The small molecule below binds the protein below.
Small molecule (SMILES): CC[C@H](C)[C@H](N)C(=O)O

Binding-site contacts:
Ligand atom CB contacts residue LYS142 of chain 1.A at 3.7 Å.
Ligand atom O contacts residue LYS142 of chain 1.A at 4.3 Å.
Ligand atom N contacts residue VAL1 of chain 1.D at 3.5 Å (h-bond).
Ligand atom CG2 contacts residue GLY10 of chain 1.A at 3.7 Å.
Ligand atom CD1 contacts residue LEU144 of chain 1.A at 4.3 Å (hydrophobic).
Ligand atom CG2 contacts residue LYS142 of chain 1.A at 4.3 Å.
Ligand atom CD1 contacts residue SER178 of chain 1.A at 4.1 Å.
Ligand atom O contacts residue VAL1 of chain 1.D at 2.3 Å (h-bond).
Ligand atom CD1 contacts residue ASP177 of chain 1.A at 4.4 Å.
Ligand atom CB contacts residue VAL1 of chain 1.D at 3.5 Å (hydrophobic).
Ligand atom CD1 contacts residue ILE124 of chain 1.A at 3.8 Å (hydrophobic).
Ligand atom CD1 contacts residue GLY126 of chain 1.A at 4.3 Å.
Ligand atom C contacts residue VAL1 of chain 1.D at 1.3 Å (hydrophobic).
Ligand atom CB contacts residue ASP182 of chain 1.A at 4.2 Å.
Ligand atom CG1 contacts residue ILE124 of chain 1.A at 4.4 Å (hydrophobic).
Ligand atom N contacts residue CYS179 of chain 1.A at 4.4 Å.
Ligand atom CA contacts residue ASN129 of chain 1.A at 3.7 Å.
Ligand atom O contacts residue THR130 of chain 1.A at 3.4 Å.
Ligand atom N contacts residue GLY128 of chain 1.A at 3.4 Å (h-bond).
Ligand atom O contacts residue ASN129 of chain 1.A at 3.5 Å (h-bond).
Ligand atom CD1 contacts residue ASP182 of chain 1.A at 3.9 Å.
Ligand atom N contacts residue ASN129 of chain 1.A at 3.0 Å (h-bond).
Ligand atom CG1 contacts residue SER125 of chain 1.A at 4.2 Å.
Ligand atom C contacts residue ASN129 of chain 1.A at 3.3 Å.
Ligand atom C contacts residue THR130 of chain 1.A at 4.0 Å.
Ligand atom C contacts residue ASP177 of chain 1.A at 3.5 Å.
Ligand atom N contacts residue ASP182 of chain 1.A at 2.7 Å (salt-bridge).
Ligand atom CG2 contacts residue CYS143 of chain 1.A at 3.9 Å (hydrophobic).
Ligand atom CD1 contacts residue SER125 of chain 1.A at 4.1 Å.
Ligand atom CB contacts residue ASP177 of chain 1.A at 4.1 Å.
Ligand atom CG2 contacts residue ASP177 of chain 1.A at 3.8 Å.
Ligand atom CG1 contacts residue GLY126 of chain 1.A at 3.8 Å.
Ligand atom CA contacts residue ASP182 of chain 1.A at 3.5 Å.
Ligand atom CA contacts residue SER178 of chain 1.A at 4.3 Å.
Ligand atom CG1 contacts residue LYS142 of chain 1.A at 3.6 Å.
Ligand atom CA contacts residue ASP177 of chain 1.A at 3.4 Å.
Ligand atom CG1 contacts residue ASP182 of chain 1.A at 3.8 Å.
Ligand atom CG2 contacts residue LEU144 of chain 1.A at 3.4 Å (hydrophobic).
Ligand atom CG2 contacts residue VAL1 of chain 1.D at 3.5 Å (hydrophobic).
Ligand atom CA contacts residue VAL1 of chain 1.D at 2.4 Å (hydrophobic).

Sequence of chain 1.A:
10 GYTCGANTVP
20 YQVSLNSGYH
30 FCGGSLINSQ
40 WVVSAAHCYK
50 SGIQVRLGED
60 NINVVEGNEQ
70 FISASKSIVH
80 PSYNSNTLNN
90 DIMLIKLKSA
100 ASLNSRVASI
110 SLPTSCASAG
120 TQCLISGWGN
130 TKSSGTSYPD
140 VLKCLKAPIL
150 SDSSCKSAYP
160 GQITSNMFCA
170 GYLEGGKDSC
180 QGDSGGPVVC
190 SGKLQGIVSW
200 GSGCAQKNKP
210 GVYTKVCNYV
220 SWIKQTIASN